Sequence of chain 1.H:
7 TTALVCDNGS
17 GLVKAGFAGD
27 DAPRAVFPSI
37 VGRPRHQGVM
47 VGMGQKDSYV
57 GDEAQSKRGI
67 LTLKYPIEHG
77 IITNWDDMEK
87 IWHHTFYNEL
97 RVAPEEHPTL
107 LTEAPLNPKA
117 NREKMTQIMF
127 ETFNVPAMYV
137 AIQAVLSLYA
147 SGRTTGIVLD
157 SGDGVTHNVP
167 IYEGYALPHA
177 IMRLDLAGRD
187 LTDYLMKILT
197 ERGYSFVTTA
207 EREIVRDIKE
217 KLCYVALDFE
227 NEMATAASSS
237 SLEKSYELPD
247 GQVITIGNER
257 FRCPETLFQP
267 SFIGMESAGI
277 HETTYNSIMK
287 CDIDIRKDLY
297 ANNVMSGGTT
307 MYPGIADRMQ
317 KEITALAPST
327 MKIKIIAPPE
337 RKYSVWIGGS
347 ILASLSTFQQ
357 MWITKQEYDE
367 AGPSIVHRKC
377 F

Binding-site contacts:
Ligand atom CZ3 contacts residue ILE77 of chain 1.E at 3.8 Å (hydrophobic).
Ligand atom O contacts residue THR79 of chain 1.E at 4.1 Å.
Ligand atom CE2 contacts residue ASP181 of chain 1.E at 3.6 Å.
Ligand atom O contacts residue ILE77 of chain 1.E at 4.0 Å.
Ligand atom CZ2 contacts residue ARG179 of chain 1.E at 3.5 Å.
Ligand atom CD2 contacts residue ILE77 of chain 1.E at 3.4 Å (hydrophobic).
Ligand atom N contacts residue ILE77 of chain 1.E at 4.4 Å.
Ligand atom CZ3 contacts residue ASN113 of chain 1.E at 4.3 Å.
Ligand atom CD1 contacts residue ASP181 of chain 1.E at 3.8 Å.
Ligand atom CH2 contacts residue ARG179 of chain 1.E at 4.1 Å.
Ligand atom CZ2 contacts residue ILE77 of chain 1.E at 3.4 Å (hydrophobic).
Ligand atom CZ2 contacts residue ASP181 of chain 1.E at 3.9 Å.
Ligand atom CZ2 contacts residue LEU112 of chain 1.E at 4.4 Å (hydrophobic).
Ligand atom CH2 contacts residue ASN113 of chain 1.E at 3.9 Å.
Ligand atom CE3 contacts residue PRO114 of chain 1.E at 4.0 Å (hydrophobic).
Ligand atom CE2 contacts residue ILE77 of chain 1.E at 3.2 Å (hydrophobic).
Ligand atom OD1 contacts residue HIS75 of chain 1.E at 3.9 Å.
Ligand atom N contacts residue GLU74 of chain 1.E at 4.1 Å.
Ligand atom OD1 contacts residue GLU74 of chain 1.E at 3.2 Å (salt-bridge).
Ligand atom CH2 contacts residue ILE77 of chain 1.E at 3.7 Å (hydrophobic).
Ligand atom NE1 contacts residue ASP181 of chain 1.E at 2.8 Å (salt-bridge).
Ligand atom CA contacts residue THR79 of chain 1.E at 4.0 Å.
Ligand atom CZ3 contacts residue PRO114 of chain 1.E at 3.4 Å (hydrophobic).
Ligand atom OG1 contacts residue ARG292 of chain 1.H at 4.0 Å.
Ligand atom CB contacts residue GLU74 of chain 1.E at 3.4 Å.
Ligand atom CH2 contacts residue PRO114 of chain 1.E at 3.9 Å (hydrophobic).
Ligand atom CB contacts residue ILE77 of chain 1.E at 4.3 Å (hydrophobic).
Ligand atom CG contacts residue ILE77 of chain 1.E at 3.9 Å (hydrophobic).
Ligand atom NE1 contacts residue ILE77 of chain 1.E at 3.7 Å.
Ligand atom OG1 contacts residue ILE289 of chain 1.H at 4.4 Å.
Ligand atom CD1 contacts residue ILE77 of chain 1.E at 4.1 Å (hydrophobic).
Ligand atom CG2 contacts residue ILE289 of chain 1.H at 3.9 Å (hydrophobic).
Ligand atom CB contacts residue GLU74 of chain 1.E at 3.4 Å.
Ligand atom CH2 contacts residue LEU112 of chain 1.E at 3.7 Å (hydrophobic).
Ligand atom CE3 contacts residue ILE77 of chain 1.E at 3.7 Å (hydrophobic).
Ligand atom CG contacts residue HIS75 of chain 1.E at 4.0 Å.
Ligand atom CG contacts residue GLU74 of chain 1.E at 3.1 Å.
Ligand atom CB contacts residue THR79 of chain 1.E at 3.5 Å.
Ligand atom CE2 contacts residue ARG179 of chain 1.E at 4.3 Å.
Ligand atom SG contacts residue ASP181 of chain 1.E at 4.4 Å.

The small molecule below binds the protein below.
Small molecule (SMILES): C[C@@H]1NC(=O)[C@H](C[C@@](C)(O)CO)NC(=O)[C@@H]2CC3=c4ccccc4=N[C@H]3SC[C@H](NC(=O)[C@@H]([C@H](C)O)NC1=O)C(=O)N1C[C@H](O)C[C@H]1C(=O)N[C@@H](C)C(=O)N2

Sequence of chain 1.E:
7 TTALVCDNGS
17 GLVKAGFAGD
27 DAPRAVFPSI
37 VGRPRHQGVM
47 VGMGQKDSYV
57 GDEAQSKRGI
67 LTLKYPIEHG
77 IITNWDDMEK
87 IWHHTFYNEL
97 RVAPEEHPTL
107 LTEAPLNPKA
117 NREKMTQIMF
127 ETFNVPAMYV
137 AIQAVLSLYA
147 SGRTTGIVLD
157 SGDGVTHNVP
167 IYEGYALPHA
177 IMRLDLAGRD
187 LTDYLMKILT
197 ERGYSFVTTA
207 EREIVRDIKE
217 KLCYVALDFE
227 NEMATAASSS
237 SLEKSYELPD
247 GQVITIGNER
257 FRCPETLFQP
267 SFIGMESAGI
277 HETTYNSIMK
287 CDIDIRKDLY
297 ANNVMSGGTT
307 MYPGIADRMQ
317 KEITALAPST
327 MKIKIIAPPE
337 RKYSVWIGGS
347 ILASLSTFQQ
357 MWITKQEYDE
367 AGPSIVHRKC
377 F